Sequence of chain 1.B:
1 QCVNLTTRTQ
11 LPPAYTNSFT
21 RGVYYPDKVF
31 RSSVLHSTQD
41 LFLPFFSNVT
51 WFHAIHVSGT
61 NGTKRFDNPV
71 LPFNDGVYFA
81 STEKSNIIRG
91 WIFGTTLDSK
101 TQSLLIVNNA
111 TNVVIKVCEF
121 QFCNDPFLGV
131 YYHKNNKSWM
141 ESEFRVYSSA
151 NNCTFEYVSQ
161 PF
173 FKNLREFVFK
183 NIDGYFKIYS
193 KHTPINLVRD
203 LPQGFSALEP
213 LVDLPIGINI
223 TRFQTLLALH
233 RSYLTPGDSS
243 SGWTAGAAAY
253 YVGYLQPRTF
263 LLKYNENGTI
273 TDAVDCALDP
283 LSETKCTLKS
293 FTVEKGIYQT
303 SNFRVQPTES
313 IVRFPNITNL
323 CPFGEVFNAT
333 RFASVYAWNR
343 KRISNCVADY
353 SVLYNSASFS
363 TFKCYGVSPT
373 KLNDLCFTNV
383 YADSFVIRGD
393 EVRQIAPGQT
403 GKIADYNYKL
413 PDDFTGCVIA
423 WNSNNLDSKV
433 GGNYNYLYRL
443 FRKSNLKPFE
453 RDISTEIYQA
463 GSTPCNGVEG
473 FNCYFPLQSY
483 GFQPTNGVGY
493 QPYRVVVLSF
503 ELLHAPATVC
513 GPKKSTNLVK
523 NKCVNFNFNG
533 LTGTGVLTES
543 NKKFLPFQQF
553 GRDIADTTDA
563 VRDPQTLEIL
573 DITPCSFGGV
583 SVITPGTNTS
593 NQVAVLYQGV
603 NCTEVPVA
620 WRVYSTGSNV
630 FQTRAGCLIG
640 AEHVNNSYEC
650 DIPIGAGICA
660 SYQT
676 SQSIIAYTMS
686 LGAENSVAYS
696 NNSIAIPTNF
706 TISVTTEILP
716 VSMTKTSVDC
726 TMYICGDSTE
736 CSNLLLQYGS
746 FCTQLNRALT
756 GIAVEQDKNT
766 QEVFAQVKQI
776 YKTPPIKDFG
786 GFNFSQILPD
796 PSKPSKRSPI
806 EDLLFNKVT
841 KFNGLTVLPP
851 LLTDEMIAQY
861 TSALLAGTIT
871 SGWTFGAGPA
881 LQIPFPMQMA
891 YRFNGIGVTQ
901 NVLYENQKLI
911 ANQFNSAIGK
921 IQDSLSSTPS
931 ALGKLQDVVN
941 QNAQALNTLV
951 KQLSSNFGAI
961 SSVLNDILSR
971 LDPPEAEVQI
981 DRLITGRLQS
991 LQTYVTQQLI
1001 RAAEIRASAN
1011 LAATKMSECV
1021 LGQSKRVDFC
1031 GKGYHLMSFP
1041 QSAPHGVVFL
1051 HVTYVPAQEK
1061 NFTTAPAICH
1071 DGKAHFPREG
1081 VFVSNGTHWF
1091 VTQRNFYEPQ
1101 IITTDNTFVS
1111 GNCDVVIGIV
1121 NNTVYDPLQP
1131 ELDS

A protein and the small-molecule ligand that binds it are described below.
Small molecule (SMILES): CC(=O)N[C@@H]1[C@@H](O)[C@H](O)[C@@H](CO)O[C@H]1O

Binding-site contacts:
Ligand atom C8 contacts residue ASN152 of chain 1.B at 4.3 Å.
Ligand atom O5 contacts residue ASN152 of chain 1.B at 2.3 Å (h-bond).
Ligand atom C4 contacts residue ASN152 of chain 1.B at 4.2 Å.
Ligand atom O5 contacts residue GLU119 of chain 1.B at 4.0 Å.
Ligand atom N2 contacts residue ASN152 of chain 1.B at 2.9 Å (h-bond).
Ligand atom O4 contacts residue GLU119 of chain 1.B at 4.0 Å.
Ligand atom C7 contacts residue ASN152 of chain 1.B at 3.0 Å.
Ligand atom O6 contacts residue GLU119 of chain 1.B at 4.2 Å.
Ligand atom C1 contacts residue ASN152 of chain 1.B at 1.4 Å.
Ligand atom C3 contacts residue ASN152 of chain 1.B at 3.8 Å.
Ligand atom C1 contacts residue GLU119 of chain 1.B at 4.2 Å.
Ligand atom C3 contacts residue GLU119 of chain 1.B at 4.2 Å.
Ligand atom C5 contacts residue ASN152 of chain 1.B at 3.6 Å.
Ligand atom O6 contacts residue ASN151 of chain 1.B at 3.9 Å.
Ligand atom C6 contacts residue GLU119 of chain 1.B at 3.9 Å.
Ligand atom C4 contacts residue GLU119 of chain 1.B at 4.1 Å.
Ligand atom C5 contacts residue GLU119 of chain 1.B at 3.2 Å.
Ligand atom O5 contacts residue ASN151 of chain 1.B at 4.5 Å.
Ligand atom C2 contacts residue ASN152 of chain 1.B at 2.4 Å.
Ligand atom O7 contacts residue ASN152 of chain 1.B at 2.7 Å (h-bond).